The protein below binds the small molecule below.
Small molecule (SMILES): c1ccc(-c2ncc[nH]2)cc1

Binding-site contacts:
Ligand atom N1 contacts residue PHE87 of chain 1.A at 3.6 Å.
Ligand atom C4 contacts residue MET184 of chain 1.A at 4.4 Å (hydrophobic).
Ligand atom C9 contacts residue SO41 of chain 1.B at 3.5 Å.
Ligand atom C10 contacts residue VAL295 of chain 1.A at 4.1 Å (hydrophobic).
Ligand atom N1 contacts residue LEU244 of chain 1.A at 4.0 Å.
Ligand atom C5 contacts residue PHE98 of chain 1.A at 4.3 Å (hydrophobic).
Ligand atom C8 contacts residue SO41 of chain 1.B at 4.0 Å.
Ligand atom C2 contacts residue TYR96 of chain 1.A at 4.0 Å (hydrophobic).
Ligand atom C5 contacts residue VAL247 of chain 1.A at 4.0 Å (hydrophobic).
Ligand atom C4 contacts residue VAL247 of chain 1.A at 4.0 Å (hydrophobic).
Ligand atom C10 contacts residue VAL396 of chain 1.A at 3.8 Å (hydrophobic).
Ligand atom C10 contacts residue HEM1 of chain 1.C at 4.5 Å.
Ligand atom C6 contacts residue TYR96 of chain 1.A at 4.4 Å (hydrophobic).
Ligand atom C10 contacts residue THR252 of chain 1.A at 3.9 Å.
Ligand atom C10 contacts residue SO41 of chain 1.B at 3.9 Å.
Ligand atom C7 contacts residue LEU244 of chain 1.A at 4.3 Å (hydrophobic).
Ligand atom C4 contacts residue PHE98 of chain 1.A at 3.4 Å (hydrophobic).
Ligand atom C7 contacts residue TYR96 of chain 1.A at 3.8 Å (hydrophobic).
Ligand atom N3 contacts residue THR185 of chain 1.A at 3.8 Å.
Ligand atom C8 contacts residue HEM1 of chain 1.C at 3.9 Å.
Ligand atom C2 contacts residue PHE87 of chain 1.A at 3.6 Å (hydrophobic).
Ligand atom C9 contacts residue HEM1 of chain 1.C at 3.6 Å.
Ligand atom C6 contacts residue PHE87 of chain 1.A at 4.2 Å (hydrophobic).
Ligand atom C11 contacts residue THR252 of chain 1.A at 4.5 Å.
Ligand atom N1 contacts residue VAL247 of chain 1.A at 4.3 Å.
Ligand atom C4 contacts residue TYR96 of chain 1.A at 3.5 Å (hydrophobic).
Ligand atom C5 contacts residue PHE87 of chain 1.A at 3.8 Å (hydrophobic).
Ligand atom N3 contacts residue PHE87 of chain 1.A at 3.8 Å.
Ligand atom C11 contacts residue VAL396 of chain 1.A at 3.8 Å (hydrophobic).
Ligand atom C5 contacts residue THR185 of chain 1.A at 4.3 Å.
Ligand atom N1 contacts residue TYR96 of chain 1.A at 3.0 Å (h-bond).
Ligand atom C9 contacts residue VAL295 of chain 1.A at 4.1 Å (hydrophobic).
Ligand atom N3 contacts residue VAL247 of chain 1.A at 4.3 Å.
Ligand atom N1 contacts residue PHE98 of chain 1.A at 3.9 Å.
Ligand atom C4 contacts residue PHE87 of chain 1.A at 3.7 Å (hydrophobic).
Ligand atom C5 contacts residue MET184 of chain 1.A at 4.1 Å (hydrophobic).

Sequence of chain 1.A:
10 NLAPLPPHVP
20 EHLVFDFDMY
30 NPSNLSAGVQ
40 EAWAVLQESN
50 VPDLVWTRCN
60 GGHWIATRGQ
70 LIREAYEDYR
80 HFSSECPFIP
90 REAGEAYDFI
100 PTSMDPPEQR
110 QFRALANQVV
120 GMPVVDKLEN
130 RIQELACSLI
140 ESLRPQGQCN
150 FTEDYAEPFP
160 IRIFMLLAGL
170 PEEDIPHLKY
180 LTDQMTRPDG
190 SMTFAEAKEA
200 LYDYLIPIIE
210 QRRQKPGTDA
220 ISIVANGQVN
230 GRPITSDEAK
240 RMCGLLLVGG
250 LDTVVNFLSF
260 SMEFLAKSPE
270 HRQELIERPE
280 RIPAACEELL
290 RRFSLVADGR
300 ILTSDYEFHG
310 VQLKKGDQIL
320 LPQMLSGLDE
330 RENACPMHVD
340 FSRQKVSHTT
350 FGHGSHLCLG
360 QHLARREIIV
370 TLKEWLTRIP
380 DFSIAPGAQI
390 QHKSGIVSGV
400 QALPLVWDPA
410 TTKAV